Sequence of chain 1.A:
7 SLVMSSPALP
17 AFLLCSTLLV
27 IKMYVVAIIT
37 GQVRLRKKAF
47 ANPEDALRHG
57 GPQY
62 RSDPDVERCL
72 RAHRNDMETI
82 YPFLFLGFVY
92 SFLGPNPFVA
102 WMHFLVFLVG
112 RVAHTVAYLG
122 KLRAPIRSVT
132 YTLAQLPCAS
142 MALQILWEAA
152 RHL

This small molecule binds to this protein.
Small molecule (SMILES): Cc1cccc2ccc(N3CC[C@H](C(=O)N[C@H]4CCO[C@H](CO)C4)C(C)(C)C3)nc12

Binding-site contacts:
Ligand atom C4 contacts residue THR133 of chain 3.A at 3.8 Å.
Ligand atom N1 contacts residue TYR132 of chain 3.A at 3.5 Å.
Ligand atom C16 contacts residue TYR132 of chain 3.A at 3.5 Å (hydrophobic).
Ligand atom O contacts residue GLY37 of chain 1.A at 3.3 Å.
Ligand atom C12 contacts residue SER129 of chain 3.A at 3.9 Å.
Ligand atom C18 contacts residue LEU41 of chain 1.A at 4.0 Å (hydrophobic).
Ligand atom N contacts residue TYR132 of chain 3.A at 3.4 Å.
Ligand atom N contacts residue ILE34 of chain 1.A at 3.8 Å.
Ligand atom C1 contacts residue GLN136 of chain 3.A at 3.9 Å.
Ligand atom C contacts residue TYR132 of chain 3.A at 3.6 Å (hydrophobic).
Ligand atom C10 contacts residue THR133 of chain 3.A at 3.4 Å.
Ligand atom N2 contacts residue GLY37 of chain 1.A at 3.9 Å.
Ligand atom O1 contacts residue HIS55 of chain 1.A at 3.8 Å.
Ligand atom C7 contacts residue GLN136 of chain 3.A at 3.8 Å.
Ligand atom C2 contacts residue GLN136 of chain 3.A at 3.7 Å.
Ligand atom C19 contacts residue LEU41 of chain 1.A at 3.6 Å (hydrophobic).
Ligand atom C15 contacts residue GSH1 of chain 3.C at 4.0 Å.
Ligand atom C15 contacts residue ALA33 of chain 1.A at 3.9 Å (hydrophobic).
Ligand atom C8 contacts residue GLN136 of chain 3.A at 3.8 Å.
Ligand atom C9 contacts residue TYR132 of chain 3.A at 3.7 Å (hydrophobic).
Ligand atom C9 contacts residue TYR30 of chain 1.A at 3.6 Å (hydrophobic).
Ligand atom C17 contacts residue GLY37 of chain 1.A at 3.6 Å.
Ligand atom C9 contacts residue GLN136 of chain 3.A at 3.8 Å.
Ligand atom N2 contacts residue GSH1 of chain 3.C at 3.5 Å (h-bond).
Ligand atom C12 contacts residue THR133 of chain 3.A at 4.0 Å.
Ligand atom C1 contacts residue ILE34 of chain 1.A at 4.0 Å (hydrophobic).
Ligand atom C8 contacts residue ILE34 of chain 1.A at 3.9 Å (hydrophobic).
Ligand atom C10 contacts residue TYR132 of chain 3.A at 3.7 Å (hydrophobic).
Ligand atom C9 contacts residue ALA33 of chain 1.A at 3.9 Å (hydrophobic).
Ligand atom C18 contacts residue GLY37 of chain 1.A at 3.8 Å.
Ligand atom O2 contacts residue ARG54 of chain 1.A at 3.6 Å (salt-bridge).
Ligand atom O2 contacts residue HIS55 of chain 1.A at 2.8 Å (h-bond).
Ligand atom C23 contacts residue HIS55 of chain 1.A at 3.8 Å.
Ligand atom O1 contacts residue SER129 of chain 3.A at 4.0 Å.
Ligand atom C20 contacts residue SER129 of chain 3.A at 3.7 Å.
Ligand atom C6 contacts residue GLN136 of chain 3.A at 3.7 Å.
Ligand atom C7 contacts residue TYR30 of chain 1.A at 3.8 Å (hydrophobic).
Ligand atom C5 contacts residue GLN136 of chain 3.A at 3.6 Å.
Ligand atom O2 contacts residue LEU41 of chain 1.A at 3.9 Å.
Ligand atom C21 contacts residue GSH1 of chain 3.C at 3.6 Å.

Sequence of chain 3.A:
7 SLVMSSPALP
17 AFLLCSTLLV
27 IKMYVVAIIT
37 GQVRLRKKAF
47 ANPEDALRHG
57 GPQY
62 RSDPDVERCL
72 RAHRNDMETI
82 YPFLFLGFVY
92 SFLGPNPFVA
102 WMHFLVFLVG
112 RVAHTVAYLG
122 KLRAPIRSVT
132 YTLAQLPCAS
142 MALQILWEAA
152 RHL